Binding-site contacts:
Ligand atom C2 contacts residue GLN167 of chain 1.A at 4.2 Å.
Ligand atom O2 contacts residue GLN167 of chain 1.A at 3.2 Å (h-bond).
Ligand atom O1 contacts residue TYR170 of chain 1.A at 2.6 Å (h-bond).
Ligand atom C1 contacts residue GLN167 of chain 1.A at 4.2 Å.
Ligand atom C2 contacts residue NAD1 of chain 1.C at 3.9 Å.
Ligand atom C1 contacts residue NAD1 of chain 1.C at 3.2 Å.
Ligand atom O1 contacts residue SER159 of chain 1.A at 3.8 Å.
Ligand atom C1 contacts residue SER157 of chain 1.A at 3.4 Å.
Ligand atom C6 contacts residue ILE207 of chain 1.A at 3.8 Å (hydrophobic).
Ligand atom O3 contacts residue MET221 of chain 1.A at 4.1 Å.
Ligand atom C2 contacts residue GLY201 of chain 1.A at 3.9 Å.
Ligand atom C2 contacts residue SER157 of chain 1.A at 3.6 Å.
Ligand atom O5 contacts residue TYR170 of chain 1.A at 3.3 Å (h-bond).
Ligand atom C4 contacts residue GLN267 of chain 2.A at 4.1 Å.
Ligand atom O4 contacts residue ASN208 of chain 1.A at 3.0 Å (h-bond).
Ligand atom C1 contacts residue TYR170 of chain 1.A at 3.4 Å (hydrophobic).
Ligand atom C3 contacts residue GLY201 of chain 1.A at 3.9 Å.
Ligand atom O5 contacts residue GLN167 of chain 1.A at 3.4 Å (h-bond).
Ligand atom C6 contacts residue GLN167 of chain 1.A at 4.1 Å.
Ligand atom O3 contacts residue GLN267 of chain 2.A at 2.8 Å (h-bond).
Ligand atom C5 contacts residue GLN167 of chain 1.A at 4.0 Å.
Ligand atom O1 contacts residue NAD1 of chain 1.C at 3.3 Å.
Ligand atom C3 contacts residue GLN267 of chain 2.A at 3.8 Å.
Ligand atom C3 contacts residue NAD1 of chain 1.C at 3.6 Å.
Ligand atom O3 contacts residue THR202 of chain 1.A at 3.1 Å (h-bond).
Ligand atom C6 contacts residue PHE110 of chain 1.A at 3.5 Å (hydrophobic).
Ligand atom C4 contacts residue NAD1 of chain 1.C at 4.0 Å.
Ligand atom C3 contacts residue THR202 of chain 1.A at 4.0 Å.
Ligand atom C4 contacts residue GLN167 of chain 1.A at 4.0 Å.
Ligand atom O4 contacts residue NAD1 of chain 1.C at 4.0 Å.
Ligand atom O2 contacts residue SER159 of chain 1.A at 2.6 Å (h-bond).
Ligand atom C2 contacts residue GLN267 of chain 2.A at 4.0 Å.
Ligand atom C5 contacts residue ILE207 of chain 1.A at 4.1 Å (hydrophobic).
Ligand atom C2 contacts residue SER159 of chain 1.A at 3.6 Å.
Ligand atom O1 contacts residue SER157 of chain 1.A at 2.4 Å (h-bond).
Ligand atom C5 contacts residue NAD1 of chain 1.C at 3.9 Å.
Ligand atom C6 contacts residue CYS108 of chain 1.A at 3.9 Å (hydrophobic).
Ligand atom C4 contacts residue ASN208 of chain 1.A at 4.0 Å.
Ligand atom O2 contacts residue SER157 of chain 1.A at 3.9 Å.
Ligand atom O2 contacts residue GLN267 of chain 2.A at 3.2 Å (h-bond).

Sequence of chain 1.A:
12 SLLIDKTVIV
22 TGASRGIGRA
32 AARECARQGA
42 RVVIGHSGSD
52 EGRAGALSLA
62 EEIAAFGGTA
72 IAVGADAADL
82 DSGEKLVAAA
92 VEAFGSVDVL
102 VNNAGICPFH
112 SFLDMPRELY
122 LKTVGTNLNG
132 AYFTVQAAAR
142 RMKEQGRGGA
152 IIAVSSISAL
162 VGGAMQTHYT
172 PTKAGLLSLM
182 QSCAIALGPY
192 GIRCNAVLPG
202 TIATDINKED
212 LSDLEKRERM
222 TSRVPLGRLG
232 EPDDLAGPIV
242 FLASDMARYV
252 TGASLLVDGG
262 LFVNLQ

The protein below binds the small molecule below.
Small molecule (SMILES): C[C@@H]1O[C@H](O)[C@H](O)[C@H](O)[C@H]1O

Sequence of chain 2.A:
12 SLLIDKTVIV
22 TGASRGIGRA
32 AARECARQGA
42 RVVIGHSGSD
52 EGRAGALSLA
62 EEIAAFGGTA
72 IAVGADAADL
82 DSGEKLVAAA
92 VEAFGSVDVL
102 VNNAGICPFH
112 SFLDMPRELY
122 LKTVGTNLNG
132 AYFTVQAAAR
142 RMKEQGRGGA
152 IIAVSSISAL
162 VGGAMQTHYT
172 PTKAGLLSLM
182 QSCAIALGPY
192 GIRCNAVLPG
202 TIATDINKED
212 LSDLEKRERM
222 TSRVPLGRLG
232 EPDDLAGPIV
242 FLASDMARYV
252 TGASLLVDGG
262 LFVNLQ